The protein below binds the small molecule below.
Small molecule (SMILES): O=c1[nH]cc(F)c(=O)[nH]1

Sequence of chain 1.D:
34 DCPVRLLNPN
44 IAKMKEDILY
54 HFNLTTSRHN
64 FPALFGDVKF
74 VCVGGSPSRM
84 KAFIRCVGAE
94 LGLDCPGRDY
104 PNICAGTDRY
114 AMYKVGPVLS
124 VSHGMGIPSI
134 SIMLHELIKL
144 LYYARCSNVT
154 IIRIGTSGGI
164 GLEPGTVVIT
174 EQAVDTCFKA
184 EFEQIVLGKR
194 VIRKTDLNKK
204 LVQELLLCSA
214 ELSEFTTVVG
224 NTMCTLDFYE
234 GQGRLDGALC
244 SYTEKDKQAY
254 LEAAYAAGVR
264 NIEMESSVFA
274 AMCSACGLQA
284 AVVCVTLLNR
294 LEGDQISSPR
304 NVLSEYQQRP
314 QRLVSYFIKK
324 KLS

Binding-site contacts:
Ligand atom F5 contacts residue ILE299 of chain 1.D at 3.2 Å.
Ligand atom C2 contacts residue ILE265 of chain 1.D at 3.5 Å (hydrophobic).
Ligand atom N1 contacts residue SER160 of chain 1.D at 3.9 Å.
Ligand atom C4 contacts residue ILE265 of chain 1.D at 4.0 Å (hydrophobic).
Ligand atom C2 contacts residue GLN235 of chain 1.D at 3.4 Å.
Ligand atom F5 contacts residue SER160 of chain 1.D at 3.3 Å.
Ligand atom O4 contacts residue ARG237 of chain 1.D at 2.9 Å (salt-bridge).
Ligand atom O2 contacts residue GLN235 of chain 1.D at 2.7 Å (h-bond).
Ligand atom C4 contacts residue SER160 of chain 1.D at 3.8 Å.
Ligand atom O4 contacts residue ARG293 of chain 1.D at 3.9 Å.
Ligand atom N1 contacts residue THR159 of chain 1.D at 4.0 Å.
Ligand atom C5 contacts residue ILE299 of chain 1.D at 3.9 Å (hydrophobic).
Ligand atom N3 contacts residue GLY161 of chain 1.D at 3.8 Å.
Ligand atom O4 contacts residue LEU291 of chain 1.D at 3.7 Å.
Ligand atom C4 contacts residue GLN235 of chain 1.D at 3.4 Å.
Ligand atom C6 contacts residue SER160 of chain 1.D at 3.6 Å.
Ligand atom C2 contacts residue GLU266 of chain 1.D at 3.9 Å.
Ligand atom O4 contacts residue GLY161 of chain 1.D at 3.4 Å.
Ligand atom C5 contacts residue PHE231 of chain 1.D at 3.8 Å (hydrophobic).
Ligand atom C6 contacts residue PHE231 of chain 1.D at 3.9 Å (hydrophobic).
Ligand atom C5 contacts residue SER160 of chain 1.D at 3.4 Å.
Ligand atom C6 contacts residue GLY161 of chain 1.D at 4.0 Å.
Ligand atom C4 contacts residue PHE231 of chain 1.D at 3.5 Å (hydrophobic).
Ligand atom F5 contacts residue LEU291 of chain 1.D at 3.5 Å.
Ligand atom C2 contacts residue PHE231 of chain 1.D at 3.5 Å (hydrophobic).
Ligand atom N1 contacts residue PHE231 of chain 1.D at 3.8 Å.
Ligand atom C4 contacts residue ARG237 of chain 1.D at 3.7 Å.
Ligand atom O4 contacts residue GLN235 of chain 1.D at 3.4 Å (h-bond).
Ligand atom N3 contacts residue GLN235 of chain 1.D at 2.5 Å (h-bond).
Ligand atom N3 contacts residue ILE265 of chain 1.D at 3.4 Å (h-bond).
Ligand atom O2 contacts residue GLU266 of chain 1.D at 3.2 Å.
Ligand atom F5 contacts residue GLY161 of chain 1.D at 3.8 Å.
Ligand atom C6 contacts residue THR159 of chain 1.D at 3.9 Å.
Ligand atom O2 contacts residue MET267 of chain 1.D at 3.4 Å.
Ligand atom N3 contacts residue PHE231 of chain 1.D at 3.4 Å.
Ligand atom F5 contacts residue LEU290 of chain 1.D at 3.8 Å.
Ligand atom O2 contacts residue ILE265 of chain 1.D at 3.6 Å.
Ligand atom C5 contacts residue GLY161 of chain 1.D at 3.4 Å.
Ligand atom O2 contacts residue PHE231 of chain 1.D at 3.8 Å.
Ligand atom C4 contacts residue GLY161 of chain 1.D at 3.3 Å.